Binding-site contacts:
Ligand atom CAP contacts residue ILE99 of chain 1.F at 3.5 Å (hydrophobic).
Ligand atom OAJ contacts residue MET203 of chain 1.F at 3.3 Å.
Ligand atom CAL contacts residue GLY100 of chain 1.F at 3.8 Å.
Ligand atom CG2 contacts residue MET107 of chain 1.F at 3.8 Å (hydrophobic).
Ligand atom OAI contacts residue LYS169 of chain 1.F at 2.8 Å (salt-bridge).
Ligand atom CAN contacts residue ALA98 of chain 1.F at 3.3 Å (hydrophobic).
Ligand atom OAJ contacts residue PRO197 of chain 1.F at 3.0 Å.
Ligand atom CAD contacts residue LEU222 of chain 1.F at 3.8 Å (hydrophobic).
Ligand atom CG2 contacts residue MET165 of chain 1.F at 3.7 Å (hydrophobic).
Ligand atom OAX contacts residue TYR162 of chain 1.F at 3.9 Å.
Ligand atom OAJ contacts residue ILE198 of chain 1.F at 3.3 Å (h-bond).
Ligand atom CAM contacts residue MET151 of chain 1.F at 3.8 Å (hydrophobic).
Ligand atom C contacts residue TYR162 of chain 1.F at 3.8 Å (hydrophobic).
Ligand atom OAI contacts residue MET165 of chain 1.F at 3.2 Å.
Ligand atom CBI contacts residue PRO197 of chain 1.F at 3.8 Å (hydrophobic).
Ligand atom CAP contacts residue GLY100 of chain 1.F at 3.6 Å.
Ligand atom OAI contacts residue GLY100 of chain 1.F at 3.7 Å.
Ligand atom CBJ contacts residue PHE153 of chain 1.F at 3.6 Å (hydrophobic).
Ligand atom CBD contacts residue LYS169 of chain 1.F at 3.4 Å.
Ligand atom CBD contacts residue GLY100 of chain 1.F at 3.6 Å.
Ligand atom CAD contacts residue PHE153 of chain 1.F at 3.8 Å (hydrophobic).
Ligand atom CBA contacts residue MET203 of chain 1.F at 3.8 Å (hydrophobic).
Ligand atom CAQ contacts residue ALA195 of chain 1.F at 3.9 Å (hydrophobic).
Ligand atom CAL contacts residue ALA98 of chain 1.F at 3.4 Å (hydrophobic).
Ligand atom CAK contacts residue ILE25 of chain 1.F at 3.5 Å (hydrophobic).
Ligand atom OAG contacts residue MET203 of chain 1.F at 3.1 Å.
Ligand atom CAQ contacts residue PHE153 of chain 1.F at 3.8 Å (hydrophobic).
Ligand atom CAR contacts residue PHE153 of chain 1.F at 3.7 Å (hydrophobic).
Ligand atom CAR contacts residue GLY196 of chain 1.F at 3.5 Å.
Ligand atom CAB contacts residue TYR162 of chain 1.F at 3.7 Å (hydrophobic).
Ligand atom CAQ contacts residue ASP152 of chain 1.F at 3.3 Å.
Ligand atom CAL contacts residue ILE99 of chain 1.F at 3.5 Å (hydrophobic).
Ligand atom NAS contacts residue ASP152 of chain 1.F at 3.1 Å (salt-bridge).
Ligand atom CAL contacts residue MET151 of chain 1.F at 3.5 Å (hydrophobic).
Ligand atom CBH contacts residue PHE153 of chain 1.F at 3.9 Å (hydrophobic).
Ligand atom O contacts residue TYR162 of chain 1.F at 2.6 Å (h-bond).
Ligand atom CBI contacts residue PHE153 of chain 1.F at 3.6 Å (hydrophobic).
Ligand atom CAP contacts residue LYS169 of chain 1.F at 3.2 Å.
Ligand atom CAO contacts residue ILE25 of chain 1.F at 3.8 Å (hydrophobic).
Ligand atom CAB contacts residue MET107 of chain 1.F at 3.5 Å (hydrophobic).

A protein and the small-molecule ligand that binds it are described below.
Small molecule (SMILES): CC(C)[C@H]1OC(=O)[C@H](C)[C@H](O)[C@H](Cc2cccnc2)NC(=O)[C@@H](NC(=O)c2ncccc2O)[C@@H](C)OC1=O

Sequence of chain 1.F:
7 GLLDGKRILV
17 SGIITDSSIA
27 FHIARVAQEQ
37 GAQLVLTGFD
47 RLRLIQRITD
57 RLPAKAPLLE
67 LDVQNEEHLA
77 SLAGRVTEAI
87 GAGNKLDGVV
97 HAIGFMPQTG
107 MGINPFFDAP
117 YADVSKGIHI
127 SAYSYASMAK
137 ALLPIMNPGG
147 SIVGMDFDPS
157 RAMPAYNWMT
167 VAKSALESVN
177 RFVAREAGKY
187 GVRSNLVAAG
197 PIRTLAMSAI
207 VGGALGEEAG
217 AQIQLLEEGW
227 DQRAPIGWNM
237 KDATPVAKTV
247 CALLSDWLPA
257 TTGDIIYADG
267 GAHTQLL